Sequence of chain 2.A:
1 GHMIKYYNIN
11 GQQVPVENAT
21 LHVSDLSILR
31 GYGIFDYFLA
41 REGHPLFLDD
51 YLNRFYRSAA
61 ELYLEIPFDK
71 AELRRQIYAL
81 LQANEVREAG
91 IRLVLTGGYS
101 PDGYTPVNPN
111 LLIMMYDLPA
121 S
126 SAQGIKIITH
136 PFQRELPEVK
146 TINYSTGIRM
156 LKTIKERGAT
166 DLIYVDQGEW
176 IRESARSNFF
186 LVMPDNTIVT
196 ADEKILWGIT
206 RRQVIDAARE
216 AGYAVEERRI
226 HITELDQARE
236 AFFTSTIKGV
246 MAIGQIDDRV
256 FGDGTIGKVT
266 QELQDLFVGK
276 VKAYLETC

A small-molecule ligand and the protein it binds are described below.
Small molecule (SMILES): Cc1ncc(COP(=O)(O)O)c(/C=N/OCCC(=O)O)c1O

Sequence of chain 1.A:
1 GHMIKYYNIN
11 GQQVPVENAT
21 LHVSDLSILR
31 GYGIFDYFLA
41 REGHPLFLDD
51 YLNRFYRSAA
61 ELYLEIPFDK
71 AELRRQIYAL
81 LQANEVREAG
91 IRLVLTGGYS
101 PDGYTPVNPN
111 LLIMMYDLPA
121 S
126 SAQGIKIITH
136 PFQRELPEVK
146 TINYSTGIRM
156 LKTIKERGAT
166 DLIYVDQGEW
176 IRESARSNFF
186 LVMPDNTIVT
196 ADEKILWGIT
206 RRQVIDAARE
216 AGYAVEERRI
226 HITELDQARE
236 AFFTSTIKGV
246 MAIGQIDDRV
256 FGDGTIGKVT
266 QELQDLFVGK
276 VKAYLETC

Binding-site contacts:
Ligand atom N1 contacts residue GLU178 of chain 1.A at 2.6 Å (salt-bridge).
Ligand atom C3 contacts residue LEU201 of chain 1.A at 3.7 Å (hydrophobic).
Ligand atom N1 contacts residue LEU201 of chain 1.A at 3.6 Å.
Ligand atom C2A contacts residue ALA180 of chain 1.A at 3.1 Å (hydrophobic).
Ligand atom C4A contacts residue ARG181 of chain 1.A at 3.2 Å.
Ligand atom C6 contacts residue GLU178 of chain 1.A at 3.4 Å.
Ligand atom C2A contacts residue ARG139 of chain 1.A at 3.6 Å.
Ligand atom C4A contacts residue LYS145 of chain 1.A at 3.2 Å.
Ligand atom C6 contacts residue ASN183 of chain 1.A at 3.5 Å.
Ligand atom C4 contacts residue ARG181 of chain 1.A at 3.3 Å.
Ligand atom C3 contacts residue ARG181 of chain 1.A at 3.7 Å.
Ligand atom O2P contacts residue THR241 of chain 1.A at 3.5 Å (h-bond).
Ligand atom C5A contacts residue ASN183 of chain 1.A at 3.7 Å.
Ligand atom O2P contacts residue THR205 of chain 1.A at 2.7 Å (h-bond).
Ligand atom O2P contacts residue SER240 of chain 1.A at 3.4 Å.
Ligand atom C2A contacts residue GLU178 of chain 1.A at 3.6 Å.
Ligand atom O contacts residue ARG181 of chain 1.A at 3.0 Å (salt-bridge).
Ligand atom O3P contacts residue THR241 of chain 1.A at 2.6 Å (h-bond).
Ligand atom OXT contacts residue ARG30 of chain 2.A at 3.2 Å (salt-bridge).
Ligand atom O3 contacts residue ALA180 of chain 1.A at 3.4 Å (h-bond).
Ligand atom P contacts residue ILE204 of chain 1.A at 3.7 Å.
Ligand atom C contacts residue ARG181 of chain 1.A at 3.5 Å.
Ligand atom C2 contacts residue GLU178 of chain 1.A at 3.5 Å.
Ligand atom O1P contacts residue ILE204 of chain 1.A at 2.8 Å (h-bond).
Ligand atom N contacts residue LYS145 of chain 1.A at 3.1 Å (salt-bridge).
Ligand atom O4P contacts residue GLY203 of chain 1.A at 3.4 Å.
Ligand atom O1P contacts residue ARG54 of chain 1.A at 2.8 Å (salt-bridge).
Ligand atom O1P contacts residue GLY203 of chain 1.A at 3.5 Å.
Ligand atom CA contacts residue TYR37 of chain 1.A at 3.5 Å (hydrophobic).
Ligand atom C contacts residue ARG30 of chain 2.A at 3.3 Å.
Ligand atom C2 contacts residue ALA180 of chain 1.A at 3.6 Å (hydrophobic).
Ligand atom O contacts residue ARG30 of chain 2.A at 3.4 Å (salt-bridge).
Ligand atom C6 contacts residue SER182 of chain 1.A at 3.6 Å.
Ligand atom OXT contacts residue ARG181 of chain 1.A at 3.0 Å (salt-bridge).
Ligand atom O2P contacts residue GLY203 of chain 1.A at 3.7 Å.
Ligand atom O3 contacts residue TYR149 of chain 1.A at 2.7 Å (h-bond).
Ligand atom O2P contacts residue ILE204 of chain 1.A at 3.5 Å (h-bond).
Ligand atom P contacts residue THR241 of chain 1.A at 3.5 Å.
Ligand atom C5 contacts residue ARG181 of chain 1.A at 3.6 Å.
Ligand atom O contacts residue ILE242 of chain 1.A at 3.6 Å.